Sequence of chain 1.E:
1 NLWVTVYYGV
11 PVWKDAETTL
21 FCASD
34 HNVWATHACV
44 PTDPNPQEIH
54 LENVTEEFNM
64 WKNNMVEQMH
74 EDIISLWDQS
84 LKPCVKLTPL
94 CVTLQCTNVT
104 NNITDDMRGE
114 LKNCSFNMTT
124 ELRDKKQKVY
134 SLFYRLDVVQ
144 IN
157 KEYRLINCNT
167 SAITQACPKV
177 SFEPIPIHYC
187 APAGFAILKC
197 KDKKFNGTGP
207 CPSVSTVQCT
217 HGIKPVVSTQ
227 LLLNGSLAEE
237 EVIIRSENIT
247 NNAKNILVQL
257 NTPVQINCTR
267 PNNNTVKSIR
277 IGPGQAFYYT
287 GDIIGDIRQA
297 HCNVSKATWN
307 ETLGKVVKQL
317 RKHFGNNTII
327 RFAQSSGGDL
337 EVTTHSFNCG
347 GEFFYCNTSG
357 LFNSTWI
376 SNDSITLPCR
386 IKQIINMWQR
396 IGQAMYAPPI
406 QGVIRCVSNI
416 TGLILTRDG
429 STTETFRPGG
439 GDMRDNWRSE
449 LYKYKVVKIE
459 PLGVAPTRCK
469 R

Binding-site contacts:
Ligand atom C7 contacts residue ASN116 of chain 1.E at 3.3 Å.
Ligand atom C5 contacts residue ASN116 of chain 1.E at 3.8 Å.
Ligand atom C7 contacts residue LEU135 of chain 1.E at 4.4 Å (hydrophobic).
Ligand atom C7 contacts residue ASP288 of chain 1.E at 4.3 Å.
Ligand atom O7 contacts residue ASN116 of chain 1.E at 3.3 Å (h-bond).
Ligand atom C8 contacts residue ASN104 of chain 1.E at 4.0 Å.
Ligand atom C7 contacts residue ASN104 of chain 1.E at 3.9 Å.
Ligand atom N2 contacts residue ASP288 of chain 1.E at 4.5 Å.
Ligand atom C6 contacts residue TYR133 of chain 1.E at 4.0 Å (hydrophobic).
Ligand atom C1 contacts residue ASN116 of chain 1.E at 1.5 Å.
Ligand atom O7 contacts residue VAL102 of chain 1.E at 4.0 Å.
Ligand atom C4 contacts residue ASN116 of chain 1.E at 4.3 Å.
Ligand atom C3 contacts residue ASN116 of chain 1.E at 3.9 Å.
Ligand atom C8 contacts residue ASP288 of chain 1.E at 3.3 Å.
Ligand atom O7 contacts residue ASN104 of chain 1.E at 3.6 Å (h-bond).
Ligand atom O5 contacts residue ASN116 of chain 1.E at 2.4 Å (h-bond).
Ligand atom C7 contacts residue VAL102 of chain 1.E at 4.3 Å (hydrophobic).
Ligand atom C8 contacts residue VAL102 of chain 1.E at 3.6 Å (hydrophobic).
Ligand atom C8 contacts residue ASN116 of chain 1.E at 4.4 Å.
Ligand atom C5 contacts residue TYR133 of chain 1.E at 4.3 Å (hydrophobic).
Ligand atom N2 contacts residue ASN116 of chain 1.E at 2.9 Å (h-bond).
Ligand atom C8 contacts residue LEU135 of chain 1.E at 4.0 Å (hydrophobic).
Ligand atom C8 contacts residue TYR133 of chain 1.E at 3.4 Å (hydrophobic).
Ligand atom C2 contacts residue ASN116 of chain 1.E at 2.5 Å.

This protein binds this small molecule.
Small molecule (SMILES): CC(=O)N[C@H]1[C@H](O[C@H]2[C@H](O)[C@@H](NC(C)=O)CO[C@@H]2CO)O[C@H](CO)[C@@H](O)[C@@H]1O